Sequence of chain 1.A:
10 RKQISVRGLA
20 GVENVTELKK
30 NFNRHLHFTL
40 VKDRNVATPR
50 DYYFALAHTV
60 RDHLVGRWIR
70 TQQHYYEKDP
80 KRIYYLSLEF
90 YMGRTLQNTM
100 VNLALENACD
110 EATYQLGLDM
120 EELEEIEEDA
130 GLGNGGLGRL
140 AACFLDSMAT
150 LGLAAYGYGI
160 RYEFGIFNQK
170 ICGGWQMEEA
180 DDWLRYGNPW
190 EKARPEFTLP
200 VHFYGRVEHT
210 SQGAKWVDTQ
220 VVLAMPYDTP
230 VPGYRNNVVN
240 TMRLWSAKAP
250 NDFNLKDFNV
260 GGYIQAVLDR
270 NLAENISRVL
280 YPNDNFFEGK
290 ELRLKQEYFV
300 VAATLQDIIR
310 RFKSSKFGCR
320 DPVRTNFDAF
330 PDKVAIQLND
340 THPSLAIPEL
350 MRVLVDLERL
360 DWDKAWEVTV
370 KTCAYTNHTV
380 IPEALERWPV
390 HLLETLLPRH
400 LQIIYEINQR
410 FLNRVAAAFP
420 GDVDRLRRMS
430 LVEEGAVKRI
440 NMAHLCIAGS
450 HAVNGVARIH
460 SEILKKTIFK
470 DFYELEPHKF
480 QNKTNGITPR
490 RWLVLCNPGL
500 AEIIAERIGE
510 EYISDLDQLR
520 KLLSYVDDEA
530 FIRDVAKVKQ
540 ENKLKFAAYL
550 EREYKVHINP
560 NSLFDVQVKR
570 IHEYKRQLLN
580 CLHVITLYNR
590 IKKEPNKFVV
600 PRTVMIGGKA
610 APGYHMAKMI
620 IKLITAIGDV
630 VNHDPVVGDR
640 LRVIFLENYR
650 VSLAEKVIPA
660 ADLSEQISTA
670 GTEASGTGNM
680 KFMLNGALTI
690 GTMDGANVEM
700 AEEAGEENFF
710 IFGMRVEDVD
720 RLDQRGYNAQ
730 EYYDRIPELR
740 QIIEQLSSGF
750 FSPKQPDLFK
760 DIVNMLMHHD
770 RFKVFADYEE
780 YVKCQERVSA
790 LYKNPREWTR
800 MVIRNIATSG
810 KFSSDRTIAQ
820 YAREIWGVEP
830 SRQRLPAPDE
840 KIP

This protein binds this small molecule.
Small molecule (SMILES): O=P(O)(O)O[C@H]1O[C@H](CO)[C@@H](O)[C@H](O)[C@H]1F

Binding-site contacts:
Ligand atom O1 contacts residue GLY135 of chain 1.A at 3.8 Å.
Ligand atom C6 contacts residue HIS377 of chain 1.A at 3.5 Å.
Ligand atom O4 contacts residue ASN484 of chain 1.A at 3.8 Å.
Ligand atom P contacts residue GLY135 of chain 1.A at 3.4 Å.
Ligand atom O2P contacts residue GLY134 of chain 1.A at 3.8 Å.
Ligand atom O3P contacts residue LEU136 of chain 1.A at 2.8 Å (h-bond).
Ligand atom F2 contacts residue TYR573 of chain 1.A at 2.9 Å.
Ligand atom O5 contacts residue HIS377 of chain 1.A at 3.5 Å (h-bond).
Ligand atom C5 contacts residue LEU136 of chain 1.A at 3.6 Å (hydrophobic).
Ligand atom C6 contacts residue LEU136 of chain 1.A at 3.5 Å (hydrophobic).
Ligand atom C4 contacts residue GLY675 of chain 1.A at 3.8 Å.
Ligand atom O6 contacts residue HIS377 of chain 1.A at 2.7 Å (h-bond).
Ligand atom O4 contacts residue SER674 of chain 1.A at 3.4 Å.
Ligand atom O3 contacts residue ALA673 of chain 1.A at 3.1 Å (h-bond).
Ligand atom O6 contacts residue ASN484 of chain 1.A at 3.0 Å (h-bond).
Ligand atom C3 contacts residue GLU672 of chain 1.A at 3.4 Å.
Ligand atom O5 contacts residue LEU136 of chain 1.A at 3.6 Å.
Ligand atom C5 contacts residue HIS377 of chain 1.A at 4.1 Å.
Ligand atom O1 contacts residue LEU136 of chain 1.A at 3.8 Å.
Ligand atom F2 contacts residue ASN284 of chain 1.A at 3.3 Å.
Ligand atom O2P contacts residue GLY135 of chain 1.A at 2.8 Å (h-bond).
Ligand atom C2 contacts residue GLU672 of chain 1.A at 3.9 Å.
Ligand atom O3P contacts residue GLY134 of chain 1.A at 3.8 Å.
Ligand atom O3 contacts residue SER674 of chain 1.A at 3.1 Å (h-bond).
Ligand atom C3 contacts residue GLY675 of chain 1.A at 3.9 Å.
Ligand atom O3 contacts residue GLY675 of chain 1.A at 3.3 Å (h-bond).
Ligand atom F2 contacts residue GLU672 of chain 1.A at 3.3 Å.
Ligand atom C6 contacts residue GLY135 of chain 1.A at 3.6 Å.
Ligand atom O3P contacts residue GLY135 of chain 1.A at 3.0 Å (h-bond).
Ligand atom P contacts residue ASN284 of chain 1.A at 3.9 Å.
Ligand atom P contacts residue LEU136 of chain 1.A at 3.9 Å.
Ligand atom O6 contacts residue VAL455 of chain 1.A at 3.8 Å.
Ligand atom O1P contacts residue ASN284 of chain 1.A at 2.6 Å (h-bond).
Ligand atom C5 contacts residue GLY135 of chain 1.A at 3.8 Å.
Ligand atom C2 contacts residue HIS377 of chain 1.A at 3.6 Å.
Ligand atom O4 contacts residue GLY675 of chain 1.A at 2.7 Å (h-bond).
Ligand atom O4 contacts residue THR676 of chain 1.A at 4.1 Å.
Ligand atom O6 contacts residue LEU139 of chain 1.A at 4.0 Å.
Ligand atom C6 contacts residue ASN484 of chain 1.A at 3.6 Å.
Ligand atom O3 contacts residue GLU672 of chain 1.A at 2.9 Å (salt-bridge).